The small molecule below binds the protein below.
Small molecule (SMILES): O=C(O)[C@@H]1O[C@H](O[C@H]2[C@@H](OS(=O)(=O)O)O[C@@H](O)[C@H](NS(=O)(=O)O)[C@H]2O)[C@@H](OS(=O)(=O)O)[C@H](O)[C@@H]1O

Sequence of chain 44.H:
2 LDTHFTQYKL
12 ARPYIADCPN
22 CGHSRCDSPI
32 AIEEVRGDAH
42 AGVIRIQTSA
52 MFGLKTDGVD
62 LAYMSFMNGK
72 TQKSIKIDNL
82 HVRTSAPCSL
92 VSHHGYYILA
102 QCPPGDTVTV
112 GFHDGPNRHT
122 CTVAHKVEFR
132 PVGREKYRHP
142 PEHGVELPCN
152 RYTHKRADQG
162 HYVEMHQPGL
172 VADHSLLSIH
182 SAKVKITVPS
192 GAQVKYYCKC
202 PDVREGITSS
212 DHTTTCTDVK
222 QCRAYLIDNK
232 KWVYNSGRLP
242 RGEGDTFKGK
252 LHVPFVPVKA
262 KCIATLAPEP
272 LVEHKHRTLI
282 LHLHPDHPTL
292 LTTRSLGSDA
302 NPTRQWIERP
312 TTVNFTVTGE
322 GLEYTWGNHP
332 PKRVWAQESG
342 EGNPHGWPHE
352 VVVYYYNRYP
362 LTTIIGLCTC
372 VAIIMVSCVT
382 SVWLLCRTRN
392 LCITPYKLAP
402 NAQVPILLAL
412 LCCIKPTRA

Binding-site contacts:
Ligand atom OAH contacts residue LEU2 of chain 44.H at 2.8 Å (h-bond).
Ligand atom O6B contacts residue LEU62 of chain 44.H at 4.0 Å.
Ligand atom O6A contacts residue SER93 of chain 44.H at 3.2 Å.
Ligand atom C6 contacts residue LEU62 of chain 44.H at 3.5 Å (hydrophobic).
Ligand atom O6B contacts residue ARG157 of chain 44.H at 3.3 Å (salt-bridge).
Ligand atom OAH contacts residue ARG157 of chain 44.H at 3.1 Å (salt-bridge).
Ligand atom C6 contacts residue SER93 of chain 44.H at 4.0 Å.
Ligand atom C5 contacts residue LEU62 of chain 44.H at 3.8 Å (hydrophobic).
Ligand atom C4 contacts residue LYS156 of chain 44.H at 4.0 Å.
Ligand atom O6B contacts residue HIS94 of chain 44.H at 4.0 Å.
Ligand atom O5 contacts residue LYS156 of chain 44.H at 3.4 Å.
Ligand atom O5B contacts residue LYS156 of chain 44.H at 3.3 Å.
Ligand atom O4 contacts residue LYS156 of chain 44.H at 3.5 Å.
Ligand atom O6B contacts residue LYS156 of chain 44.H at 3.3 Å.
Ligand atom O5 contacts residue ARG157 of chain 44.H at 3.8 Å.
Ligand atom OAH contacts residue THR4 of chain 44.H at 3.7 Å.
Ligand atom SAG contacts residue THR4 of chain 44.H at 3.9 Å.
Ligand atom OBI contacts residue LYS156 of chain 44.H at 4.0 Å.
Ligand atom O5 contacts residue HIS155 of chain 44.H at 3.6 Å.
Ligand atom C3 contacts residue ARG157 of chain 44.H at 3.7 Å.
Ligand atom O6A contacts residue LEU62 of chain 44.H at 3.4 Å.
Ligand atom C3 contacts residue LYS156 of chain 44.H at 4.0 Å.
Ligand atom O4 contacts residue HIS155 of chain 44.H at 3.5 Å (h-bond).
Ligand atom O4 contacts residue SER93 of chain 44.H at 3.0 Å (h-bond).
Ligand atom SAG contacts residue ARG157 of chain 44.H at 3.6 Å (salt-bridge).
Ligand atom C3 contacts residue ALA158 of chain 44.H at 4.0 Å (hydrophobic).
Ligand atom O6B contacts residue HIS155 of chain 44.H at 3.3 Å (h-bond).
Ligand atom OAF contacts residue ALA158 of chain 44.H at 3.3 Å.
Ligand atom OAF contacts residue THR4 of chain 44.H at 2.9 Å (h-bond).
Ligand atom C5 contacts residue HIS155 of chain 44.H at 4.0 Å.
Ligand atom O3 contacts residue ARG157 of chain 44.H at 3.3 Å (salt-bridge).
Ligand atom O3 contacts residue ALA158 of chain 44.H at 3.0 Å (h-bond).
Ligand atom OAH contacts residue ASP3 of chain 44.H at 4.0 Å.
Ligand atom C6 contacts residue HIS155 of chain 44.H at 3.4 Å.
Ligand atom O6A contacts residue HIS94 of chain 44.H at 3.2 Å (h-bond).
Ligand atom O3 contacts residue LYS156 of chain 44.H at 3.0 Å.
Ligand atom O6A contacts residue HIS155 of chain 44.H at 3.8 Å.
Ligand atom C6 contacts residue HIS94 of chain 44.H at 3.9 Å.
Ligand atom OAF contacts residue ARG157 of chain 44.H at 2.8 Å (salt-bridge).
Ligand atom C2 contacts residue ALA158 of chain 44.H at 3.7 Å (hydrophobic).